The protein below binds the small molecule below.
Small molecule (SMILES): Cn1cc(-c2cc(C(N)=O)nc3cc(CN4CCO[C@H](C(F)(F)F)C4)ccc23)cn1

Sequence of chain 1.A:
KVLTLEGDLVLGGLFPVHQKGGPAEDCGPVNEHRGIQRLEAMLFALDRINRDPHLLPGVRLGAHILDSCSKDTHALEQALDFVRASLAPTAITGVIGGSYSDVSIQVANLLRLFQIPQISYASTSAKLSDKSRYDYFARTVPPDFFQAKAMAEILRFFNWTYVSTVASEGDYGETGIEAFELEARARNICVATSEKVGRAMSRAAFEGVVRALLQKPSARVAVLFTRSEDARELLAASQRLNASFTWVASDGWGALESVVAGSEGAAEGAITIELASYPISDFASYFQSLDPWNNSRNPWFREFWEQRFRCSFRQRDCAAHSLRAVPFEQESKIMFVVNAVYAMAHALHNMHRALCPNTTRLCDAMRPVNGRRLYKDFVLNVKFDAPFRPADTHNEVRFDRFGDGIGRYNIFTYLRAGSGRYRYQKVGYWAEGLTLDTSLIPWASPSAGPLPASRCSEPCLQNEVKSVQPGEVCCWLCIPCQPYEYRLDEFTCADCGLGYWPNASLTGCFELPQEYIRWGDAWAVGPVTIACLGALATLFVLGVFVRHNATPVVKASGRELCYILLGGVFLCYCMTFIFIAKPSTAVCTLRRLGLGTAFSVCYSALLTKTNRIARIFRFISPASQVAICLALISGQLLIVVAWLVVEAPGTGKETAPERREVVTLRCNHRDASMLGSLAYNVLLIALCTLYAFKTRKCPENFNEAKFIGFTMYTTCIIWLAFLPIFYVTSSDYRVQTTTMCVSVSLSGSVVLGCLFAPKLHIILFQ

Binding-site contacts:
Ligand atom O contacts residue ASN727 of chain 1.A at 2.6 Å (h-bond).
Ligand atom C17 contacts residue MET786 of chain 1.A at 4.2 Å (hydrophobic).
Ligand atom N2 contacts residue LEU631 of chain 1.A at 3.1 Å.
Ligand atom C18 contacts residue LEU631 of chain 1.A at 4.1 Å (hydrophobic).
Ligand atom C2 contacts residue PHE635 of chain 1.A at 3.9 Å (hydrophobic).
Ligand atom N1 contacts residue GLY632 of chain 1.A at 3.9 Å.
Ligand atom C5 contacts residue ASN727 of chain 1.A at 4.1 Å.
Ligand atom C6 contacts residue ASN727 of chain 1.A at 2.9 Å.
Ligand atom C13 contacts residue ASP717 of chain 1.A at 4.2 Å.
Ligand atom C contacts residue PHE635 of chain 1.A at 3.9 Å (hydrophobic).
Ligand atom N contacts residue PHE635 of chain 1.A at 3.6 Å.
Ligand atom F contacts residue PHE772 of chain 1.A at 3.2 Å.
Ligand atom N1 contacts residue SER723 of chain 1.A at 3.8 Å.
Ligand atom C13 contacts residue MET720 of chain 1.A at 3.9 Å (hydrophobic).
Ligand atom C5 contacts residue LEU631 of chain 1.A at 3.2 Å (hydrophobic).
Ligand atom C16 contacts residue MET786 of chain 1.A at 3.5 Å (hydrophobic).
Ligand atom O contacts residue PHE635 of chain 1.A at 3.9 Å.
Ligand atom C19 contacts residue PHE635 of chain 1.A at 4.0 Å (hydrophobic).
Ligand atom C7 contacts residue LEU631 of chain 1.A at 3.5 Å (hydrophobic).
Ligand atom C14 contacts residue PHE772 of chain 1.A at 4.2 Å (hydrophobic).
Ligand atom O contacts residue LEU631 of chain 1.A at 3.1 Å (h-bond).
Ligand atom O contacts residue GLY632 of chain 1.A at 3.1 Å.
Ligand atom N1 contacts residue ASN727 of chain 1.A at 2.8 Å (h-bond).
Ligand atom N1 contacts residue LEU724 of chain 1.A at 4.2 Å.
Ligand atom C1 contacts residue PHE635 of chain 1.A at 3.6 Å (hydrophobic).
Ligand atom O1 contacts residue PHE772 of chain 1.A at 4.1 Å.
Ligand atom C contacts residue THR761 of chain 1.A at 3.3 Å.
Ligand atom C3 contacts residue LEU631 of chain 1.A at 4.2 Å (hydrophobic).
Ligand atom C9 contacts residue MET786 of chain 1.A at 3.5 Å (hydrophobic).
Ligand atom C15 contacts residue MET720 of chain 1.A at 3.4 Å (hydrophobic).
Ligand atom C4 contacts residue PHE635 of chain 1.A at 4.1 Å (hydrophobic).
Ligand atom C10 contacts residue MET786 of chain 1.A at 3.6 Å (hydrophobic).
Ligand atom C6 contacts residue GLY632 of chain 1.A at 3.8 Å.
Ligand atom C6 contacts residue LEU631 of chain 1.A at 3.7 Å (hydrophobic).
Ligand atom C11 contacts residue PHE772 of chain 1.A at 3.6 Å (hydrophobic).
Ligand atom N4 contacts residue PHE635 of chain 1.A at 3.8 Å.
Ligand atom C8 contacts residue LEU631 of chain 1.A at 4.1 Å (hydrophobic).
Ligand atom O1 contacts residue ASP717 of chain 1.A at 4.0 Å.
Ligand atom C12 contacts residue PHE772 of chain 1.A at 4.0 Å (hydrophobic).
Ligand atom C4 contacts residue LEU631 of chain 1.A at 3.8 Å (hydrophobic).